Sequence of chain 1.A:
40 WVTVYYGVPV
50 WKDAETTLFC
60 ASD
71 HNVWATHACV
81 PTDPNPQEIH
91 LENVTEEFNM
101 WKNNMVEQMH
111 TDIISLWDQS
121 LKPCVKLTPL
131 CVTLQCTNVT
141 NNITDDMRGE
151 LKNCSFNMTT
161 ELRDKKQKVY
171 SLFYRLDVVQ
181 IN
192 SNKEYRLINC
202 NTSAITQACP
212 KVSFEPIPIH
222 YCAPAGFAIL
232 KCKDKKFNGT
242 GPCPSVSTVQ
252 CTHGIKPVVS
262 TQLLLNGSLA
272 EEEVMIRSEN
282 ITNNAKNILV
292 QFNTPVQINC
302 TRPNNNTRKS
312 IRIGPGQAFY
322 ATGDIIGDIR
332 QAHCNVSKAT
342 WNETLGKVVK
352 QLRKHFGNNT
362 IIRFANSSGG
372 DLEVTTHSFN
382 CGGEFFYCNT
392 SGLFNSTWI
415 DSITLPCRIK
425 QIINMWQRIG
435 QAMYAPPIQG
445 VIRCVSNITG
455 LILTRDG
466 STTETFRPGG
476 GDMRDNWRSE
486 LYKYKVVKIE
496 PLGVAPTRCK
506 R

Binding-site contacts:
Ligand atom C8 contacts residue ASN451 of chain 1.A at 4.2 Å.
Ligand atom O6 contacts residue LEU270 of chain 1.A at 4.1 Å.
Ligand atom C8 contacts residue VAL449 of chain 1.A at 3.7 Å (hydrophobic).
Ligand atom C4 contacts residue ASN451 of chain 1.A at 4.2 Å.
Ligand atom C8 contacts residue SER450 of chain 1.A at 4.1 Å.
Ligand atom C2 contacts residue ASN451 of chain 1.A at 2.3 Å.
Ligand atom O5 contacts residue ASN451 of chain 1.A at 2.4 Å (h-bond).
Ligand atom C1 contacts residue PRO296 of chain 1.A at 4.1 Å (hydrophobic).
Ligand atom C6 contacts residue PRO296 of chain 1.A at 4.4 Å (hydrophobic).
Ligand atom O7 contacts residue ASN451 of chain 1.A at 3.8 Å.
Ligand atom N2 contacts residue ASN451 of chain 1.A at 2.8 Å (h-bond).
Ligand atom O7 contacts residue ASN267 of chain 1.A at 4.2 Å.
Ligand atom O7 contacts residue NAG1 of chain 1.G at 4.2 Å.
Ligand atom C7 contacts residue NAG1 of chain 1.G at 4.5 Å.
Ligand atom C1 contacts residue ASN451 of chain 1.A at 1.4 Å.
Ligand atom O5 contacts residue PRO296 of chain 1.A at 3.8 Å.
Ligand atom C8 contacts residue ASN267 of chain 1.A at 4.2 Å.
Ligand atom C7 contacts residue ASN267 of chain 1.A at 4.4 Å.
Ligand atom C3 contacts residue ASN451 of chain 1.A at 3.6 Å.
Ligand atom C8 contacts residue NAG1 of chain 1.G at 3.7 Å.
Ligand atom C5 contacts residue PRO296 of chain 1.A at 4.3 Å (hydrophobic).
Ligand atom C7 contacts residue ASN451 of chain 1.A at 3.5 Å.
Ligand atom C5 contacts residue ASN451 of chain 1.A at 3.6 Å.

This protein binds this small molecule.
Small molecule (SMILES): CC(=O)N[C@H]1[C@H](O[C@H]2[C@H](O)[C@@H](NC(C)=O)CO[C@@H]2CO)O[C@H](CO)[C@@H](O)[C@@H]1O